Binding-site contacts:
Ligand atom C2 contacts residue DA7 of chain 1.B at 3.5 Å.
Ligand atom N1 contacts residue DC6 of chain 1.B at 3.6 Å.
Ligand atom O2 contacts residue DG4 of chain 1.B at 2.8 Å (h-bond).
Ligand atom N3 contacts residue DG9 of chain 1.B at 3.3 Å (h-bond).
Ligand atom N3 contacts residue DC6 of chain 1.B at 3.7 Å.
Ligand atom C4 contacts residue DG1 of chain 1.B at 3.7 Å.
Ligand atom C4 contacts residue DG9 of chain 1.B at 3.6 Å.
Ligand atom C2 contacts residue DC6 of chain 1.B at 3.2 Å.
Ligand atom N6 contacts residue DT5 of chain 1.B at 3.5 Å (h-bond).
Ligand atom N4 contacts residue DG9 of chain 1.B at 2.9 Å (h-bond).
Ligand atom O2 contacts residue DA7 of chain 1.B at 3.2 Å (h-bond).
Ligand atom O2 contacts residue DG1 of chain 1.B at 3.1 Å (h-bond).
Ligand atom N6 contacts residue DT8 of chain 1.B at 3.3 Å (h-bond).
Ligand atom N4 contacts residue DG4 of chain 1.B at 3.1 Å (h-bond).
Ligand atom N1 contacts residue DC6 of chain 1.B at 3.3 Å (h-bond).
Ligand atom O3' contacts residue LYS184 of chain 1.A at 3.2 Å.
Ligand atom O4 contacts residue DA7 of chain 1.B at 3.0 Å (h-bond).
Ligand atom O6 contacts residue DC6 of chain 1.B at 3.5 Å (h-bond).
Ligand atom N1 contacts residue DT8 of chain 1.B at 3.1 Å (h-bond).
Ligand atom C2 contacts residue DG4 of chain 1.B at 3.5 Å.
Ligand atom N2 contacts residue DA3 of chain 1.B at 3.6 Å.
Ligand atom N3 contacts residue DG1 of chain 1.B at 3.1 Å (h-bond).
Ligand atom N3 contacts residue DA3 of chain 1.B at 3.1 Å (h-bond).
Ligand atom O5' contacts residue PRO182 of chain 1.A at 3.6 Å.
Ligand atom N1 contacts residue DA3 of chain 1.B at 3.6 Å (h-bond).
Ligand atom C2 contacts residue DT8 of chain 1.B at 3.5 Å.
Ligand atom C5' contacts residue PRO182 of chain 1.A at 3.4 Å (hydrophobic).
Ligand atom N3 contacts residue DG4 of chain 1.B at 3.0 Å (h-bond).
Ligand atom N1 contacts residue DA7 of chain 1.B at 3.6 Å.
Ligand atom N2 contacts residue DC6 of chain 1.B at 3.2 Å (h-bond).
Ligand atom N4 contacts residue DG1 of chain 1.B at 3.0 Å (h-bond).
Ligand atom N1 contacts residue DT5 of chain 1.B at 3.2 Å (h-bond).
Ligand atom N2 contacts residue DA7 of chain 1.B at 3.3 Å.
Ligand atom N1 contacts residue DG9 of chain 1.B at 3.7 Å.
Ligand atom O2 contacts residue DG9 of chain 1.B at 3.6 Å.
Ligand atom N2 contacts residue DC2 of chain 1.B at 3.3 Å (h-bond).
Ligand atom C4' contacts residue PRO182 of chain 1.A at 3.4 Å (hydrophobic).
Ligand atom C4 contacts residue DA7 of chain 1.B at 3.5 Å.
Ligand atom N3 contacts residue DA7 of chain 1.B at 2.9 Å (h-bond).
Ligand atom O2 contacts residue DG4 of chain 1.B at 3.6 Å (h-bond).

Sequence of chain 1.A:
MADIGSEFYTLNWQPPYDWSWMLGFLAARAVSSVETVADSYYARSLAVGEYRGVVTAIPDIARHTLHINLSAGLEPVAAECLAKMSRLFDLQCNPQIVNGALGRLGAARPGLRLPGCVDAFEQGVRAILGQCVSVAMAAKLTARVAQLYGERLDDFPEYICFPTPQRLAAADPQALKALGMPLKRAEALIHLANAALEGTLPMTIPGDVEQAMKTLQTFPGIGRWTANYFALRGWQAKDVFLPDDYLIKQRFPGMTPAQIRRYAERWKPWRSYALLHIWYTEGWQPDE

This small molecule binds to this protein.
Small molecule (SMILES): Nc1ccn([C@H]2C[C@H](O[P](=O)(O)OC[C@H]3O[C@@H](n4cnc5c(N)ncnc54)C[C@@H]3O[P](=O)(O)OC[C@H]3O[C@@H](n4cc(Br)c(=O)[nH]c4=O)C[C@@H]3O[P](=O)(O)OC[C@H]3O[C@@H](n4cnc5c(=O)nc(N)[nH]c54)C[C@@H]3O[P](=O)(O)OC[C@H]3O[C@@H](n4cnc5c(N)ncnc54)C[C@@H]3O[P](=O)(O)OC[C@H]3O[C@@H](n4ccc(N)nc4=O)C[C@@H]3O[P](=O)(O)OC[C@H]3O[C@@H](n4cc(Br)c(=O)[nH]c4=O)C[C@@H]3O[P](=O)(O)OC[C@H]3O[C@@H](n4cnc5c(=O)nc(N)[nH]c54)C[C@@H]3O[P](=O)(O)OC[C@H]3O[C@@H](n4ccc(N)nc4=O)C[C@@H]3O)[C@@H](CO)O2)c(=O)n1